Sequence of chain 1.E:
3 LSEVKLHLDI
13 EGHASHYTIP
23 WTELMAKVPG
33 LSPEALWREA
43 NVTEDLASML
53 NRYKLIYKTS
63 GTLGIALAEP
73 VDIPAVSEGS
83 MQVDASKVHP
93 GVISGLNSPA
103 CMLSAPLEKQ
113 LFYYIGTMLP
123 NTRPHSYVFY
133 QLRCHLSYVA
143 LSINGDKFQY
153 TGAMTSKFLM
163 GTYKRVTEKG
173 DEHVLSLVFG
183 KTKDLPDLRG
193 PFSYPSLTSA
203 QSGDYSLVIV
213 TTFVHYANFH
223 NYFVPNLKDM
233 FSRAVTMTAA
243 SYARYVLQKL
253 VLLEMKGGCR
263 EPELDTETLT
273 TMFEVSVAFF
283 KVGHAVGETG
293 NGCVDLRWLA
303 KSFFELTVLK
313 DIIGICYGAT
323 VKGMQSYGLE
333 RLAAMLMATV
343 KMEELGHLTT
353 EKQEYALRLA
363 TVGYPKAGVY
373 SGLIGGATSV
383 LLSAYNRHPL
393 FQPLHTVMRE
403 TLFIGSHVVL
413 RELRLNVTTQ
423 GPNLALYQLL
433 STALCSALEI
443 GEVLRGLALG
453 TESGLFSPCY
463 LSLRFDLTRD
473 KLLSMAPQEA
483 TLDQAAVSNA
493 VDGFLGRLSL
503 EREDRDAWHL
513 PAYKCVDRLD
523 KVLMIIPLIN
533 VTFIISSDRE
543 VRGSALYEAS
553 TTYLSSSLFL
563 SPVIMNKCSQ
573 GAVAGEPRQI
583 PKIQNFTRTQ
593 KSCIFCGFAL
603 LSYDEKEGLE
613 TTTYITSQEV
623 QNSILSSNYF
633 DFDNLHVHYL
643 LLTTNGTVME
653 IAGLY

This small molecule binds to this protein.
Small molecule (SMILES): CC(=O)N[C@@H]1[C@@H](O)[C@H](O)[C@@H](CO)O[C@H]1O

Binding-site contacts:
Ligand atom N2 contacts residue ASN532 of chain 1.E at 3.2 Å (h-bond).
Ligand atom C1 contacts residue ASN532 of chain 1.E at 1.4 Å.
Ligand atom C2 contacts residue ASN532 of chain 1.E at 2.6 Å.
Ligand atom O6 contacts residue ASN532 of chain 1.E at 4.3 Å.
Ligand atom O7 contacts residue ILE531 of chain 1.E at 4.3 Å.
Ligand atom C8 contacts residue ILE531 of chain 1.E at 3.4 Å (hydrophobic).
Ligand atom O5 contacts residue MET567 of chain 1.E at 4.3 Å.
Ligand atom C5 contacts residue ASN532 of chain 1.E at 3.6 Å.
Ligand atom C7 contacts residue ILE531 of chain 1.E at 3.8 Å (hydrophobic).
Ligand atom N2 contacts residue ILE531 of chain 1.E at 4.3 Å.
Ligand atom O5 contacts residue ASN532 of chain 1.E at 2.2 Å (h-bond).
Ligand atom C4 contacts residue ASN532 of chain 1.E at 4.2 Å.
Ligand atom C7 contacts residue ASN532 of chain 1.E at 3.8 Å.
Ligand atom O7 contacts residue ASN532 of chain 1.E at 4.0 Å.
Ligand atom C3 contacts residue ASN532 of chain 1.E at 3.9 Å.